Sequence of chain 1.B:
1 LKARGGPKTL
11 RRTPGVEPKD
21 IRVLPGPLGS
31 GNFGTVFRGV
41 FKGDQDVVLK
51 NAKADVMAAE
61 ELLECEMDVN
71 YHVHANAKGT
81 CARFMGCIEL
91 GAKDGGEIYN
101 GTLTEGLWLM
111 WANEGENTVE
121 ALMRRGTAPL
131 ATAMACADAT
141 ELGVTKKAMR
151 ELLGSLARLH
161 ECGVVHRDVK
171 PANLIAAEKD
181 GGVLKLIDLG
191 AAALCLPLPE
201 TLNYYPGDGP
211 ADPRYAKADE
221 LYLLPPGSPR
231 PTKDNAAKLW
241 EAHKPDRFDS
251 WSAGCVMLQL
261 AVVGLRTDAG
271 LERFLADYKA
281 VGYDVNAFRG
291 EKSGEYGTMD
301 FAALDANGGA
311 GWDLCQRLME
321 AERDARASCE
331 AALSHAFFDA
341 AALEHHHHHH

Binding-site contacts:
Ligand atom O2A contacts residue MG1 of chain 1.F at 2.0 Å.
Ligand atom PA contacts residue MG1 of chain 1.F at 3.5 Å.
Ligand atom O2A contacts residue ASP188 of chain 1.B at 3.2 Å (salt-bridge).
Ligand atom C2 contacts residue ASN113 of chain 1.B at 3.3 Å.
Ligand atom C2 contacts residue GLU114 of chain 1.B at 3.7 Å.
Ligand atom O2B contacts residue GLY31 of chain 1.B at 3.6 Å.
Ligand atom O1A contacts residue ASP188 of chain 1.B at 3.6 Å.
Ligand atom N1 contacts residue ILE175 of chain 1.B at 3.6 Å.
Ligand atom O2G contacts residue MG1 of chain 1.F at 2.4 Å.
Ligand atom N3B contacts residue GLY29 of chain 1.B at 3.6 Å.
Ligand atom N1 contacts residue VAL48 of chain 1.B at 3.8 Å.
Ligand atom C2 contacts residue GLY115 of chain 1.B at 3.4 Å.
Ligand atom N6 contacts residue ALA112 of chain 1.B at 2.9 Å (h-bond).
Ligand atom N3B contacts residue GLY31 of chain 1.B at 3.6 Å.
Ligand atom O3G contacts residue GLY29 of chain 1.B at 3.5 Å.
Ligand atom O1G contacts residue SER30 of chain 1.B at 3.1 Å (h-bond).
Ligand atom O1G contacts residue GLY31 of chain 1.B at 3.8 Å.
Ligand atom O2' contacts residue THR118 of chain 1.B at 3.4 Å.
Ligand atom O4' contacts residue VAL36 of chain 1.B at 3.7 Å.
Ligand atom C8 contacts residue ILE187 of chain 1.B at 3.7 Å (hydrophobic).
Ligand atom O2A contacts residue ASN173 of chain 1.B at 3.5 Å (h-bond).
Ligand atom C6 contacts residue ALA112 of chain 1.B at 3.6 Å (hydrophobic).
Ligand atom N1 contacts residue ASN113 of chain 1.B at 3.5 Å.
Ligand atom O3A contacts residue VAL36 of chain 1.B at 3.3 Å.
Ligand atom PB contacts residue GLY31 of chain 1.B at 3.6 Å.
Ligand atom O2B contacts residue MG1 of chain 1.F at 2.9 Å.
Ligand atom N3B contacts residue SER30 of chain 1.B at 3.8 Å.
Ligand atom O4' contacts residue LEU28 of chain 1.B at 3.7 Å.
Ligand atom C6 contacts residue VAL48 of chain 1.B at 3.7 Å (hydrophobic).
Ligand atom O1B contacts residue GLY34 of chain 1.B at 3.7 Å.
Ligand atom C5 contacts residue VAL48 of chain 1.B at 3.7 Å (hydrophobic).
Ligand atom C2' contacts residue ILE187 of chain 1.B at 3.7 Å (hydrophobic).
Ligand atom O5' contacts residue VAL36 of chain 1.B at 3.7 Å.
Ligand atom C2 contacts residue ILE175 of chain 1.B at 3.4 Å (hydrophobic).
Ligand atom O2B contacts residue ASP188 of chain 1.B at 3.1 Å (salt-bridge).
Ligand atom N3 contacts residue ILE175 of chain 1.B at 3.5 Å.
Ligand atom N6 contacts residue ALA82 of chain 1.B at 3.3 Å.
Ligand atom N1 contacts residue GLU114 of chain 1.B at 3.0 Å (salt-bridge).
Ligand atom N1 contacts residue ALA112 of chain 1.B at 3.7 Å.
Ligand atom O1B contacts residue GLY31 of chain 1.B at 2.9 Å.

This protein binds this small molecule.
Small molecule (SMILES): Nc1ncnc2c1ncn2[C@@H]1O[C@H](CO[P](=O)(O)O[P](=O)(O)NP(=O)(O)O)[C@@H](O)[C@H]1O